Sequence of chain 1.A:
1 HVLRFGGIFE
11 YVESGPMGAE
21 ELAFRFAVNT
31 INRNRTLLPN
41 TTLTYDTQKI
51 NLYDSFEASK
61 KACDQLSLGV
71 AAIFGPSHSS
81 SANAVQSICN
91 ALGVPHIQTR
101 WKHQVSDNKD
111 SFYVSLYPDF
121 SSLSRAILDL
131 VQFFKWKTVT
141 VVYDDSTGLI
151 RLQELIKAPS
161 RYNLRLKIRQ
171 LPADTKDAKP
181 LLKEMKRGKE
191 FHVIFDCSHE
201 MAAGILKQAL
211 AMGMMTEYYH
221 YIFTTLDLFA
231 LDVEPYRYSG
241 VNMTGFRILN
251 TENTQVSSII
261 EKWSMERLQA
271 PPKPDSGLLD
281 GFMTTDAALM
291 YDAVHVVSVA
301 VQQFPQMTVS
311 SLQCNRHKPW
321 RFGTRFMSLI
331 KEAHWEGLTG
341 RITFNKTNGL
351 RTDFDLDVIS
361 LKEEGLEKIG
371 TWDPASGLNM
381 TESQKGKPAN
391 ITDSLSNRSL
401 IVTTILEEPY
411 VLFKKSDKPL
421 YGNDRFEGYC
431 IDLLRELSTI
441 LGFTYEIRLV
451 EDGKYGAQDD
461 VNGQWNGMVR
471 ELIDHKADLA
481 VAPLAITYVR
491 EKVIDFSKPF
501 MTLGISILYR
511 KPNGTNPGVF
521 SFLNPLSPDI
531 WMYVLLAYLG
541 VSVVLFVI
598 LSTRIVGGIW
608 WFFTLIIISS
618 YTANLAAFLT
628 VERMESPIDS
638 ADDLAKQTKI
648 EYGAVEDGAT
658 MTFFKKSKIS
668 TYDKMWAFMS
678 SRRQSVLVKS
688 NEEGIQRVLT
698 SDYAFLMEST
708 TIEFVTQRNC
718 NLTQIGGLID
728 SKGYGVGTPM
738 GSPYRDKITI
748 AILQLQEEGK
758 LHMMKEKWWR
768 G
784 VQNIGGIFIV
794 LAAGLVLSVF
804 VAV

This protein binds this small molecule.
Small molecule (SMILES): CC(=O)N[C@@H]1[C@@H](O)[C@H](O)[C@@H](CO)O[C@H]1O

Binding-site contacts:
Ligand atom C4 contacts residue ASN379 of chain 1.A at 4.2 Å.
Ligand atom C3 contacts residue ASN379 of chain 1.A at 3.8 Å.
Ligand atom O5 contacts residue ASN379 of chain 1.A at 2.4 Å (h-bond).
Ligand atom C2 contacts residue ASN379 of chain 1.A at 2.5 Å.
Ligand atom O7 contacts residue ASN379 of chain 1.A at 3.3 Å (h-bond).
Ligand atom C1 contacts residue THR381 of chain 1.A at 3.8 Å.
Ligand atom C5 contacts residue ASN379 of chain 1.A at 3.7 Å.
Ligand atom C6 contacts residue THR381 of chain 1.A at 4.3 Å.
Ligand atom C7 contacts residue ASN379 of chain 1.A at 3.3 Å.
Ligand atom C1 contacts residue ASN379 of chain 1.A at 1.4 Å.
Ligand atom C8 contacts residue ASN379 of chain 1.A at 3.9 Å.
Ligand atom C8 contacts residue SER376 of chain 1.A at 4.5 Å.
Ligand atom C5 contacts residue THR381 of chain 1.A at 4.1 Å.
Ligand atom N2 contacts residue ASN379 of chain 1.A at 2.9 Å (h-bond).
Ligand atom O7 contacts residue SER376 of chain 1.A at 4.3 Å.
Ligand atom O5 contacts residue THR381 of chain 1.A at 3.3 Å (h-bond).